The protein below binds the small molecule below.
Small molecule (SMILES): O=C(/C=C/N1CCc2c[nH]nc2C1)c1ccccc1O

Sequence of chain 1.D:
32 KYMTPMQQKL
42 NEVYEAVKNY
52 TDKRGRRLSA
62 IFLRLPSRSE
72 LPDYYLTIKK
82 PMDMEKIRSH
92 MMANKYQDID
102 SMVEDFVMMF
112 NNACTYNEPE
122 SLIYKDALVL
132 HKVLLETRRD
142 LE

Binding-site contacts:
Ligand atom C13 contacts residue PRO67 of chain 1.D at 3.4 Å (hydrophobic).
Ligand atom O contacts residue ALA114 of chain 1.D at 3.1 Å.
Ligand atom C12 contacts residue LEU72 of chain 1.D at 4.1 Å (hydrophobic).
Ligand atom C4 contacts residue LEU66 of chain 1.D at 3.8 Å (hydrophobic).
Ligand atom C1 contacts residue MET110 of chain 1.D at 3.9 Å (hydrophobic).
Ligand atom C9 contacts residue ASN118 of chain 1.D at 3.9 Å.
Ligand atom C9 contacts residue ILE124 of chain 1.D at 3.8 Å (hydrophobic).
Ligand atom C3 contacts residue LEU66 of chain 1.D at 3.7 Å (hydrophobic).
Ligand atom C8 contacts residue ILE124 of chain 1.D at 3.6 Å (hydrophobic).
Ligand atom C1 contacts residue LEU66 of chain 1.D at 3.5 Å (hydrophobic).
Ligand atom C7 contacts residue ILE124 of chain 1.D at 4.1 Å (hydrophobic).
Ligand atom C contacts residue ALA114 of chain 1.D at 4.0 Å (hydrophobic).
Ligand atom C4 contacts residue ILE62 of chain 1.D at 3.4 Å (hydrophobic).
Ligand atom N1 contacts residue PRO67 of chain 1.D at 4.1 Å.
Ligand atom N1 contacts residue GLU71 of chain 1.D at 2.5 Å (salt-bridge).
Ligand atom O1 contacts residue TYR75 of chain 1.D at 3.6 Å.
Ligand atom C3 contacts residue ILE62 of chain 1.D at 3.4 Å (hydrophobic).
Ligand atom C2 contacts residue PHE63 of chain 1.D at 3.9 Å (hydrophobic).
Ligand atom C12 contacts residue GLU71 of chain 1.D at 3.5 Å.
Ligand atom O contacts residue TYR75 of chain 1.D at 2.7 Å (h-bond).
Ligand atom N2 contacts residue PRO67 of chain 1.D at 3.4 Å.
Ligand atom C2 contacts residue MET110 of chain 1.D at 4.0 Å (hydrophobic).
Ligand atom O contacts residue ASN113 of chain 1.D at 4.0 Å.
Ligand atom C2 contacts residue MET83 of chain 1.D at 3.5 Å (hydrophobic).
Ligand atom C11 contacts residue LEU72 of chain 1.D at 4.0 Å (hydrophobic).
Ligand atom C8 contacts residue ASN118 of chain 1.D at 3.9 Å.
Ligand atom C5 contacts residue LEU66 of chain 1.D at 3.7 Å (hydrophobic).
Ligand atom N2 contacts residue GLU71 of chain 1.D at 3.3 Å (salt-bridge).
Ligand atom C2 contacts residue ASP84 of chain 1.D at 4.0 Å.
Ligand atom N contacts residue ILE124 of chain 1.D at 3.5 Å.
Ligand atom O1 contacts residue ASN118 of chain 1.D at 2.9 Å (h-bond).
Ligand atom C1 contacts residue TYR75 of chain 1.D at 3.7 Å (hydrophobic).
Ligand atom C1 contacts residue MET83 of chain 1.D at 3.6 Å (hydrophobic).
Ligand atom C10 contacts residue LEU72 of chain 1.D at 3.8 Å (hydrophobic).
Ligand atom C2 contacts residue LEU66 of chain 1.D at 3.6 Å (hydrophobic).
Ligand atom C contacts residue LEU66 of chain 1.D at 3.6 Å (hydrophobic).
Ligand atom C3 contacts residue PHE63 of chain 1.D at 3.5 Å (hydrophobic).
Ligand atom C6 contacts residue ASN118 of chain 1.D at 4.0 Å.
Ligand atom C14 contacts residue PRO67 of chain 1.D at 3.6 Å (hydrophobic).
Ligand atom C contacts residue TYR75 of chain 1.D at 3.3 Å (hydrophobic).